A protein and the small-molecule ligand that binds it are described below.
Small molecule (SMILES): CC(=O)N[C@@H]1[C@@H](O)[C@H](O)[C@@H](CO)O[C@H]1O

Sequence of chain 1.A:
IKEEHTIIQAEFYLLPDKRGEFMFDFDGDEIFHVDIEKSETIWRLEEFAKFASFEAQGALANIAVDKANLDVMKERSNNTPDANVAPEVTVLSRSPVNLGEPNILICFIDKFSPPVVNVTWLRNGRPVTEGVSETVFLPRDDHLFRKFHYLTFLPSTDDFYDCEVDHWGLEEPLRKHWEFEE

Binding-site contacts:
Ligand atom O7 contacts residue ASN78 of chain 1.A at 3.6 Å.
Ligand atom C5 contacts residue ASN78 of chain 1.A at 3.7 Å.
Ligand atom C2 contacts residue ASN78 of chain 1.A at 2.4 Å.
Ligand atom C3 contacts residue ASN78 of chain 1.A at 3.8 Å.
Ligand atom N2 contacts residue ASN78 of chain 1.A at 2.7 Å (h-bond).
Ligand atom C1 contacts residue ASN78 of chain 1.A at 1.4 Å.
Ligand atom C7 contacts residue ASN78 of chain 1.A at 3.5 Å.
Ligand atom O5 contacts residue ASN78 of chain 1.A at 2.4 Å (h-bond).
Ligand atom C4 contacts residue ASN78 of chain 1.A at 4.2 Å.